Sequence of chain 1.A:
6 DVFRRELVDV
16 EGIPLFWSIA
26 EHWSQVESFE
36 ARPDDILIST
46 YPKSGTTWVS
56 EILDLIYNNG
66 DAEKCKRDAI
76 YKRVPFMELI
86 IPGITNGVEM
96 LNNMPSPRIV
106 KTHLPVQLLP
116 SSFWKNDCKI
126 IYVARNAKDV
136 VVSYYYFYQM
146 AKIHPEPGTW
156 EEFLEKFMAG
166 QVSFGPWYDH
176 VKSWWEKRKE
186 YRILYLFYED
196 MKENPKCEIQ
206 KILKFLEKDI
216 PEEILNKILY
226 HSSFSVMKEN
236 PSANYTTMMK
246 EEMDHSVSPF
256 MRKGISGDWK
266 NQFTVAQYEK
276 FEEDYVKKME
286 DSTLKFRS

The protein below binds the small molecule below.
Small molecule (SMILES): Oc1cccc2ccccc12

Binding-site contacts:
Ligand atom C5 contacts residue PHE291 of chain 1.A at 0.2 Å (hydrophobic).
Ligand atom C8 contacts residue ARG130 of chain 1.A at 3.7 Å.
Ligand atom C8A contacts residue PHE291 of chain 1.A at 0.2 Å (hydrophobic).
Ligand atom C3 contacts residue PHE291 of chain 1.A at 1.3 Å (hydrophobic).
Ligand atom C2 contacts residue PHE291 of chain 1.A at 2.4 Å (hydrophobic).
Ligand atom C7 contacts residue TRP172 of chain 1.A at 3.6 Å (hydrophobic).
Ligand atom C4A contacts residue LYS290 of chain 1.A at 3.7 Å.
Ligand atom C7 contacts residue PHE291 of chain 1.A at 0.2 Å (hydrophobic).
Ligand atom C4A contacts residue TYR280 of chain 1.A at 4.0 Å (hydrophobic).
Ligand atom C5 contacts residue TYR280 of chain 1.A at 3.2 Å (hydrophobic).
Ligand atom O1 contacts residue PHE291 of chain 1.A at 2.2 Å.
Ligand atom C3 contacts residue ASN131 of chain 1.A at 3.8 Å.
Ligand atom C8 contacts residue PHE291 of chain 1.A at 0.1 Å (hydrophobic).
Ligand atom C6 contacts residue TRP172 of chain 1.A at 3.6 Å (hydrophobic).
Ligand atom C2 contacts residue ASN131 of chain 1.A at 3.5 Å.
Ligand atom C1 contacts residue GLU194 of chain 1.A at 3.3 Å.
Ligand atom C8A contacts residue PHE192 of chain 1.A at 3.8 Å (hydrophobic).
Ligand atom O1 contacts residue PHE192 of chain 1.A at 3.4 Å.
Ligand atom C5 contacts residue LYS290 of chain 1.A at 3.8 Å.
Ligand atom C1 contacts residue ARG292 of chain 1.A at 3.9 Å.
Ligand atom C1 contacts residue PHE192 of chain 1.A at 3.7 Å (hydrophobic).
Ligand atom C1 contacts residue ASN131 of chain 1.A at 3.4 Å.
Ligand atom C4 contacts residue ARG292 of chain 1.A at 3.1 Å.
Ligand atom C4A contacts residue PHE291 of chain 1.A at 0.1 Å (hydrophobic).
Ligand atom O1 contacts residue ALA129 of chain 1.A at 3.7 Å.
Ligand atom C3 contacts residue ARG292 of chain 1.A at 2.0 Å.
Ligand atom O1 contacts residue ASN131 of chain 1.A at 3.0 Å (h-bond).
Ligand atom C2 contacts residue GLU194 of chain 1.A at 3.3 Å.
Ligand atom C6 contacts residue PHE291 of chain 1.A at 0.3 Å (hydrophobic).
Ligand atom C1 contacts residue ARG130 of chain 1.A at 3.7 Å.
Ligand atom C4 contacts residue PHE291 of chain 1.A at 0.1 Å (hydrophobic).
Ligand atom C2 contacts residue ARG292 of chain 1.A at 2.5 Å.
Ligand atom C1 contacts residue PHE291 of chain 1.A at 1.4 Å (hydrophobic).
Ligand atom C8 contacts residue PHE192 of chain 1.A at 3.6 Å (hydrophobic).
Ligand atom C4 contacts residue LYS290 of chain 1.A at 3.4 Å.
Ligand atom O1 contacts residue ARG130 of chain 1.A at 3.1 Å.
Ligand atom C7 contacts residue ALA129 of chain 1.A at 3.9 Å (hydrophobic).
Ligand atom O1 contacts residue GLU194 of chain 1.A at 2.5 Å (salt-bridge).
Ligand atom C6 contacts residue TYR280 of chain 1.A at 3.9 Å (hydrophobic).
Ligand atom C8 contacts residue ALA129 of chain 1.A at 3.7 Å (hydrophobic).